The protein below binds the small molecule below.
Small molecule (SMILES): OC[C@H]1OC[C@H](O)[C@@H](O)[C@@H]1O

Binding-site contacts:
Ligand atom O2 contacts residue ASN154 of chain 1.B at 3.2 Å (h-bond).
Ligand atom O5 contacts residue ASP204 of chain 1.B at 4.0 Å.
Ligand atom C1 contacts residue TYR219 of chain 1.B at 4.4 Å (hydrophobic).
Ligand atom C2 contacts residue CA1 of chain 1.J at 3.5 Å.
Ligand atom C2 contacts residue GLU18 of chain 1.B at 3.9 Å.
Ligand atom O2 contacts residue ASP204 of chain 1.B at 3.2 Å (salt-bridge).
Ligand atom C1 contacts residue GLU18 of chain 1.B at 3.9 Å.
Ligand atom C1 contacts residue ASN154 of chain 1.B at 3.9 Å.
Ligand atom C2 contacts residue ASN103 of chain 1.B at 3.6 Å.
Ligand atom C1 contacts residue ASP204 of chain 1.B at 3.0 Å.
Ligand atom O6 contacts residue PRO124 of chain 1.B at 3.7 Å.
Ligand atom O6 contacts residue TYR219 of chain 1.B at 4.0 Å.
Ligand atom C3 contacts residue GLU18 of chain 1.B at 4.3 Å.
Ligand atom C6 contacts residue PRO124 of chain 1.B at 4.0 Å (hydrophobic).
Ligand atom O4 contacts residue CYS16 of chain 1.B at 4.4 Å.
Ligand atom O6 contacts residue ALA125 of chain 1.B at 4.4 Å.
Ligand atom C6 contacts residue TYR219 of chain 1.B at 3.7 Å (hydrophobic).
Ligand atom C5 contacts residue GLU121 of chain 1.B at 4.0 Å.
Ligand atom C4 contacts residue ARG101 of chain 1.B at 4.0 Å.
Ligand atom C3 contacts residue ASN103 of chain 1.B at 3.8 Å.
Ligand atom C2 contacts residue ASP204 of chain 1.B at 4.0 Å.
Ligand atom C3 contacts residue ARG101 of chain 1.B at 3.9 Å.
Ligand atom O4 contacts residue GLU121 of chain 1.B at 2.6 Å (salt-bridge).
Ligand atom C6 contacts residue GLU121 of chain 1.B at 3.2 Å.
Ligand atom C1 contacts residue CA1 of chain 1.J at 4.0 Å.
Ligand atom O2 contacts residue ASN103 of chain 1.B at 3.0 Å (h-bond).
Ligand atom O4 contacts residue ARG101 of chain 1.B at 3.4 Å (salt-bridge).
Ligand atom O2 contacts residue GLU18 of chain 1.B at 2.8 Å (salt-bridge).
Ligand atom O3 contacts residue ASN103 of chain 1.B at 2.6 Å (h-bond).
Ligand atom C2 contacts residue ASN154 of chain 1.B at 3.6 Å.
Ligand atom O6 contacts residue GLU121 of chain 1.B at 2.9 Å (salt-bridge).
Ligand atom O5 contacts residue TYR219 of chain 1.B at 4.0 Å.
Ligand atom O2 contacts residue CA1 of chain 1.J at 2.1 Å.
Ligand atom C4 contacts residue GLU121 of chain 1.B at 3.3 Å.
Ligand atom C5 contacts residue TYR219 of chain 1.B at 4.1 Å (hydrophobic).
Ligand atom O3 contacts residue ILE34 of chain 1.B at 3.7 Å.
Ligand atom C3 contacts residue CYS16 of chain 1.B at 4.4 Å (hydrophobic).
Ligand atom O3 contacts residue ARG101 of chain 1.B at 2.7 Å (salt-bridge).
Ligand atom C6 contacts residue ALA125 of chain 1.B at 4.1 Å (hydrophobic).
Ligand atom O3 contacts residue MET118 of chain 1.B at 4.2 Å.

Sequence of chain 1.B:
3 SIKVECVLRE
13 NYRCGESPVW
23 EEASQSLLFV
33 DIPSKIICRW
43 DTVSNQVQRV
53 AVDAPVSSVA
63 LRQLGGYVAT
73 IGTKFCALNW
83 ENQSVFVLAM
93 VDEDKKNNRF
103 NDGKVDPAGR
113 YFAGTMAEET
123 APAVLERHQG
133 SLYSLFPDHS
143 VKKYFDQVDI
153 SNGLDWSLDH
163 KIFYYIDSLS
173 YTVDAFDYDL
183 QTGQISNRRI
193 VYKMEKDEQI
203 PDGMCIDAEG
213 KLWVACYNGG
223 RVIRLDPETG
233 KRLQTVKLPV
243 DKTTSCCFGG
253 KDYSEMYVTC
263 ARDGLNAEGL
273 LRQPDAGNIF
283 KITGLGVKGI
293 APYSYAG